The protein below binds the small molecule below.
Small molecule (SMILES): CC(=O)N[C@@H]1[C@@H](O)[C@H](O)[C@@H](CO)O[C@H]1O

Sequence of chain 1.B:
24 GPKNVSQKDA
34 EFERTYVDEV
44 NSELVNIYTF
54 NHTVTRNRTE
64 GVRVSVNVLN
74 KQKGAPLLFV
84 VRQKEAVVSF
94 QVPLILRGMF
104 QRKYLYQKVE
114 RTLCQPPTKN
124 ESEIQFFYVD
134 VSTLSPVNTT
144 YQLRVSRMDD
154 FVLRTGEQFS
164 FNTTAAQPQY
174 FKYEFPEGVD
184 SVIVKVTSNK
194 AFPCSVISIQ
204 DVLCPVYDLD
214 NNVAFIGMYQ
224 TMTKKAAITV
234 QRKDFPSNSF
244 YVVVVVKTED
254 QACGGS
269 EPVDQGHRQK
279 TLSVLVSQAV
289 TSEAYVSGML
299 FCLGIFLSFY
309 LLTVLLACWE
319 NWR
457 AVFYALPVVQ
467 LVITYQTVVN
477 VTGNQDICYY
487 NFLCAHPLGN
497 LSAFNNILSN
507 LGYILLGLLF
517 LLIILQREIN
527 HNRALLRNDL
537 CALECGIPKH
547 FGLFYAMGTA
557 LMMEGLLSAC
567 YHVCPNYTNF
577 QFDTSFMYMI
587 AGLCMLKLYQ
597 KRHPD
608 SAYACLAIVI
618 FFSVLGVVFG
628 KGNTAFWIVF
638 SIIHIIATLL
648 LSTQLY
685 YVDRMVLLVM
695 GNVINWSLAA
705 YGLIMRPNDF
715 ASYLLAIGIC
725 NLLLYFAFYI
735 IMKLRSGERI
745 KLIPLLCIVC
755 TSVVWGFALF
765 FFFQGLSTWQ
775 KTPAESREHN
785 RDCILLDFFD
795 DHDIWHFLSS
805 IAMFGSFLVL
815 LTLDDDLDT

Binding-site contacts:
Ligand atom N2 contacts residue ASN123 of chain 1.B at 2.4 Å (h-bond).
Ligand atom C1 contacts residue GLU126 of chain 1.B at 4.1 Å.
Ligand atom C8 contacts residue ASN123 of chain 1.B at 3.4 Å.
Ligand atom C4 contacts residue ASN123 of chain 1.B at 4.3 Å.
Ligand atom C5 contacts residue ASN123 of chain 1.B at 3.6 Å.
Ligand atom C1 contacts residue ASN123 of chain 1.B at 1.4 Å.
Ligand atom C3 contacts residue ASN123 of chain 1.B at 3.9 Å.
Ligand atom O5 contacts residue ASN123 of chain 1.B at 2.3 Å (h-bond).
Ligand atom O5 contacts residue GLU126 of chain 1.B at 3.5 Å (salt-bridge).
Ligand atom O7 contacts residue ASN123 of chain 1.B at 3.8 Å.
Ligand atom C2 contacts residue ASN123 of chain 1.B at 2.6 Å.
Ligand atom C7 contacts residue ASN123 of chain 1.B at 3.0 Å.